Binding-site contacts:
Ligand atom OAC contacts residue PRO194 of chain 1.D at 3.2 Å.
Ligand atom CAG contacts residue LEU138 of chain 1.D at 3.8 Å (hydrophobic).
Ligand atom OAE contacts residue ASN156 of chain 1.D at 3.6 Å.
Ligand atom OAB contacts residue ALA105 of chain 1.D at 3.2 Å.
Ligand atom CAS contacts residue TRP185 of chain 1.D at 3.5 Å (hydrophobic).
Ligand atom CAU contacts residue TRP185 of chain 1.D at 3.7 Å (hydrophobic).
Ligand atom OAP contacts residue ALA105 of chain 1.D at 3.9 Å.
Ligand atom OAP contacts residue HIS243 of chain 1.D at 3.2 Å (h-bond).
Ligand atom CAT contacts residue TRP185 of chain 1.D at 3.9 Å (hydrophobic).
Ligand atom OAB contacts residue TRP185 of chain 1.D at 3.8 Å.
Ligand atom CAA contacts residue GLY35 of chain 1.D at 3.6 Å.
Ligand atom OAD contacts residue TRP185 of chain 1.D at 3.1 Å (h-bond).
Ligand atom OAD contacts residue GLY35 of chain 1.D at 3.9 Å.
Ligand atom OAD contacts residue TYR189 of chain 1.D at 3.5 Å.
Ligand atom CAQ contacts residue TRP185 of chain 1.D at 3.9 Å (hydrophobic).
Ligand atom CAM contacts residue SER157 of chain 1.D at 3.9 Å.
Ligand atom CAA contacts residue HIS243 of chain 1.D at 3.8 Å.
Ligand atom CAH contacts residue ILE193 of chain 1.D at 3.7 Å (hydrophobic).
Ligand atom CAT contacts residue LEU138 of chain 1.D at 3.9 Å (hydrophobic).
Ligand atom CAQ contacts residue ALA105 of chain 1.D at 3.3 Å (hydrophobic).
Ligand atom CAA contacts residue LEU36 of chain 1.D at 3.9 Å (hydrophobic).
Ligand atom OAC contacts residue PRO190 of chain 1.D at 3.4 Å.
Ligand atom OAB contacts residue SER106 of chain 1.D at 3.4 Å (h-bond).
Ligand atom CAI contacts residue LEU138 of chain 1.D at 3.5 Å (hydrophobic).
Ligand atom CAL contacts residue MET153 of chain 1.D at 3.3 Å (hydrophobic).
Ligand atom OAD contacts residue SER106 of chain 1.D at 3.0 Å (h-bond).
Ligand atom CAV contacts residue HIS243 of chain 1.D at 3.3 Å.
Ligand atom CAI contacts residue ASN134 of chain 1.D at 3.4 Å.
Ligand atom CAF contacts residue LEU138 of chain 1.D at 3.9 Å (hydrophobic).
Ligand atom OAC contacts residue ASN134 of chain 1.D at 2.6 Å (h-bond).
Ligand atom CAL contacts residue SER157 of chain 1.D at 3.6 Å.
Ligand atom CAJ contacts residue PHE222 of chain 1.D at 3.9 Å (hydrophobic).
Ligand atom CAN contacts residue TYR160 of chain 1.D at 3.5 Å (hydrophobic).
Ligand atom CAO contacts residue SER157 of chain 1.D at 3.6 Å.
Ligand atom CAW contacts residue TYR160 of chain 1.D at 3.6 Å (hydrophobic).
Ligand atom OAB contacts residue GLY35 of chain 1.D at 2.9 Å (h-bond).
Ligand atom CAA contacts residue ASP34 of chain 1.D at 3.0 Å.
Ligand atom CAU contacts residue ALA105 of chain 1.D at 3.8 Å (hydrophobic).
Ligand atom OAE contacts residue TYR160 of chain 1.D at 2.6 Å.
Ligand atom CAR contacts residue ASN134 of chain 1.D at 3.4 Å.

This small molecule binds to this protein.
Small molecule (SMILES): C[C@H]1CCC[C@H](O)CCC/C=C/c2cc(O)cc(O)c2C(=O)O1

Sequence of chain 1.D:
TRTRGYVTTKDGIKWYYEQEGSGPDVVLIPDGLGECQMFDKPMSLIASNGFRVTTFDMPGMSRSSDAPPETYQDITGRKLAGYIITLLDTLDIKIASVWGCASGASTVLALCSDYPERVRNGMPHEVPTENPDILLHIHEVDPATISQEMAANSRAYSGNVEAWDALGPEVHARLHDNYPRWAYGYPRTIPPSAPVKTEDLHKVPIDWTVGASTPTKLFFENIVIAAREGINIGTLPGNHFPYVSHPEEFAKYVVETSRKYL